Sequence of chain 1.A:
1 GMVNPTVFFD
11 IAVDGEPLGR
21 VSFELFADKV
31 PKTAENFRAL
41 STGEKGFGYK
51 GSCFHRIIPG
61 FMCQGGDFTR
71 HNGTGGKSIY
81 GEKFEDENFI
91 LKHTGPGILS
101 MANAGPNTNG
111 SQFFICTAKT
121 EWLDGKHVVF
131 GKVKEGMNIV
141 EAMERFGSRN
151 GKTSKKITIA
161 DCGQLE

This protein binds this small molecule.
Small molecule (SMILES): CC[C@H](C)[C@H](NC(=O)[C@H](Cc1cnc[nH]1)NC(=O)[C@H](CS)NC(=O)[C@H](CCC(=O)O)NC(=O)[C@@H]1CCCN1C(C)=O)C(=O)N[C@@H](CCC(=O)O)C(=O)N[C@@H](C)C(=O)N[C@@H](Cc1ccc(O)cc1)C(=O)N[C@@H](CC1=CN=C2CC=CC=C12)C(=O)N[C@@H](CS)C(=O)N[C@H](C=O)[C@@H](C)CC

Binding-site contacts:
Ligand atom N contacts residue HIS127 of chain 1.A at 3.1 Å (h-bond).
Ligand atom CB contacts residue WHL1 of chain 1.J at 3.6 Å.
Ligand atom CD2 contacts residue PHE114 of chain 1.A at 3.6 Å (hydrophobic).
Ligand atom C contacts residue NH21 of chain 1.I at 3.2 Å.
Ligand atom NE2 contacts residue MET62 of chain 1.A at 3.6 Å.
Ligand atom CG contacts residue PHE61 of chain 1.A at 3.4 Å (hydrophobic).
Ligand atom O contacts residue ALA104 of chain 1.A at 3.1 Å.
Ligand atom CG1 contacts residue TRP122 of chain 1.A at 3.7 Å (hydrophobic).
Ligand atom SG contacts residue ASN103 of chain 1.A at 3.5 Å (h-bond).
Ligand atom OE1 contacts residue WHL1 of chain 1.J at 2.8 Å (h-bond).
Ligand atom OE2 contacts residue ARG56 of chain 1.A at 2.6 Å (salt-bridge).
Ligand atom CD contacts residue ARG56 of chain 1.A at 3.5 Å.
Ligand atom SG contacts residue ALA104 of chain 1.A at 3.6 Å.
Ligand atom C contacts residue NH21 of chain 1.I at 1.4 Å.
Ligand atom CA contacts residue WHL1 of chain 1.J at 3.1 Å.
Ligand atom CB contacts residue HIS127 of chain 1.A at 3.3 Å.
Ligand atom NE2 contacts residue GLN64 of chain 1.A at 3.1 Å (h-bond).
Ligand atom CE1 contacts residue GLN64 of chain 1.A at 3.1 Å.
Ligand atom CD1 contacts residue WHL1 of chain 1.J at 3.6 Å.
Ligand atom SG contacts residue WHL1 of chain 1.J at 1.8 Å.
Ligand atom OH contacts residue ILE58 of chain 1.A at 3.5 Å.
Ligand atom CD1 contacts residue ARG56 of chain 1.A at 3.5 Å.
Ligand atom SG contacts residue GLY105 of chain 1.A at 3.2 Å (h-bond).
Ligand atom CA contacts residue NH21 of chain 1.I at 2.6 Å.
Ligand atom OE1 contacts residue GLN64 of chain 1.A at 2.7 Å (h-bond).
Ligand atom N contacts residue ASN103 of chain 1.A at 3.2 Å (h-bond).
Ligand atom CB contacts residue WHL1 of chain 1.J at 2.7 Å.
Ligand atom CD1 contacts residue PHE61 of chain 1.A at 3.5 Å (hydrophobic).
Ligand atom CA contacts residue HIS127 of chain 1.A at 3.5 Å.
Ligand atom CB contacts residue PHE61 of chain 1.A at 3.4 Å (hydrophobic).
Ligand atom O contacts residue NH21 of chain 1.I at 3.4 Å (h-bond).
Ligand atom C contacts residue HIS127 of chain 1.A at 3.6 Å.
Ligand atom O contacts residue PHE61 of chain 1.A at 3.6 Å.
Ligand atom O contacts residue NH21 of chain 1.I at 3.3 Å (h-bond).
Ligand atom O contacts residue NH21 of chain 1.I at 3.2 Å (h-bond).
Ligand atom N contacts residue NH21 of chain 1.I at 2.8 Å (h-bond).
Ligand atom CB contacts residue NH21 of chain 1.I at 3.6 Å.
Ligand atom O contacts residue NH21 of chain 1.I at 2.2 Å (h-bond).
Ligand atom O contacts residue ASN103 of chain 1.A at 3.5 Å (h-bond).
Ligand atom CB contacts residue HIS127 of chain 1.A at 3.5 Å.